A protein and the small-molecule ligand that binds it are described below.
Small molecule (SMILES): CO[C@H]1[C@H](O)[C@@H](O)[C@@H](O[C@H]2[C@H](O[C@@H]3CO[C@@H](O)[C@H](O)[C@H]3O)OC[C@@H](O)[C@@H]2O)O[C@@H]1C(=O)O

Sequence of chain 1.B:
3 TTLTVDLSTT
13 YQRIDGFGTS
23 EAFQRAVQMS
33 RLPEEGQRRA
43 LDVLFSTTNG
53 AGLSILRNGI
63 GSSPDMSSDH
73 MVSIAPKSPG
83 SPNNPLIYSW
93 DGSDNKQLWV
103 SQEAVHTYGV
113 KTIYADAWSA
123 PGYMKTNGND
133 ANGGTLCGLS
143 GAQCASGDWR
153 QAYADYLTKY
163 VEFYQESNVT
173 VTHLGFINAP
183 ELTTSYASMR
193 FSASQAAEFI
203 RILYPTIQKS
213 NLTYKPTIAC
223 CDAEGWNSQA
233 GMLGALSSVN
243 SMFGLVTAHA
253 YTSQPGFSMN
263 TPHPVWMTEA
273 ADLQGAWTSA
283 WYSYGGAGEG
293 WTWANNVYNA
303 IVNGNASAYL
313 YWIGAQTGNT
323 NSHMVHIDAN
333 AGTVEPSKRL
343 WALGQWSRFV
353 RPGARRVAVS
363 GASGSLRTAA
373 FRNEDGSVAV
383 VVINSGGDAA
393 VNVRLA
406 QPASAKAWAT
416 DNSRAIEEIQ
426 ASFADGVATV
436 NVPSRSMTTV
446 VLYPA

Binding-site contacts:
Ligand atom C7 contacts residue THR322 of chain 1.B at 3.6 Å.
Ligand atom C1 contacts residue GLU226 of chain 1.B at 3.7 Å.
Ligand atom O3 contacts residue GLN276 of chain 1.B at 3.5 Å.
Ligand atom C3 contacts residue TRP120 of chain 1.B at 3.8 Å (hydrophobic).
Ligand atom C6 contacts residue ARG27 of chain 1.B at 3.8 Å.
Ligand atom C2 contacts residue GLU271 of chain 1.B at 3.5 Å.
Ligand atom O4 contacts residue TRP314 of chain 1.B at 3.6 Å (h-bond).
Ligand atom O2 contacts residue GLU271 of chain 1.B at 2.6 Å (salt-bridge).
Ligand atom O6B contacts residue GLN318 of chain 1.B at 2.7 Å (h-bond).
Ligand atom C5 contacts residue TYR188 of chain 1.B at 3.8 Å (hydrophobic).
Ligand atom C4 contacts residue TYR188 of chain 1.B at 3.6 Å (hydrophobic).
Ligand atom O5 contacts residue TYR188 of chain 1.B at 3.5 Å (h-bond).
Ligand atom O3 contacts residue PHE25 of chain 1.B at 3.6 Å.
Ligand atom C6 contacts residue GLN318 of chain 1.B at 3.5 Å.
Ligand atom O6B contacts residue ARG27 of chain 1.B at 3.9 Å.
Ligand atom O4 contacts residue ASP71 of chain 1.B at 2.6 Å (salt-bridge).
Ligand atom O5 contacts residue TRP314 of chain 1.B at 3.7 Å.
Ligand atom O6B contacts residue SER324 of chain 1.B at 2.6 Å (h-bond).
Ligand atom O3 contacts residue ASP71 of chain 1.B at 3.5 Å (salt-bridge).
Ligand atom O2 contacts residue ASN180 of chain 1.B at 2.9 Å (h-bond).
Ligand atom C4 contacts residue ASP71 of chain 1.B at 3.3 Å.
Ligand atom O1 contacts residue GLU226 of chain 1.B at 2.7 Å (salt-bridge).
Ligand atom C5 contacts residue GLU271 of chain 1.B at 3.5 Å.
Ligand atom C3 contacts residue ARG27 of chain 1.B at 3.8 Å.
Ligand atom O5 contacts residue PHE25 of chain 1.B at 3.8 Å.
Ligand atom O3 contacts residue TRP120 of chain 1.B at 2.8 Å (h-bond).
Ligand atom O6A contacts residue GLN318 of chain 1.B at 3.8 Å.
Ligand atom C2 contacts residue TRP120 of chain 1.B at 3.7 Å (hydrophobic).
Ligand atom O5 contacts residue SER324 of chain 1.B at 3.8 Å.
Ligand atom C2 contacts residue ASN180 of chain 1.B at 3.6 Å.
Ligand atom C3 contacts residue GLU271 of chain 1.B at 3.5 Å.
Ligand atom C1 contacts residue GLU271 of chain 1.B at 3.3 Å.
Ligand atom O3 contacts residue ARG27 of chain 1.B at 2.9 Å (salt-bridge).
Ligand atom C3 contacts residue TRP314 of chain 1.B at 3.8 Å (hydrophobic).
Ligand atom C6 contacts residue SER324 of chain 1.B at 3.8 Å.
Ligand atom C2 contacts residue LEU275 of chain 1.B at 3.9 Å (hydrophobic).
Ligand atom O2 contacts residue TRP120 of chain 1.B at 3.4 Å (h-bond).
Ligand atom C5 contacts residue PHE25 of chain 1.B at 3.8 Å (hydrophobic).
Ligand atom O2 contacts residue LEU275 of chain 1.B at 3.5 Å.
Ligand atom O3 contacts residue TRP314 of chain 1.B at 3.6 Å.